Sequence of chain 1.A:
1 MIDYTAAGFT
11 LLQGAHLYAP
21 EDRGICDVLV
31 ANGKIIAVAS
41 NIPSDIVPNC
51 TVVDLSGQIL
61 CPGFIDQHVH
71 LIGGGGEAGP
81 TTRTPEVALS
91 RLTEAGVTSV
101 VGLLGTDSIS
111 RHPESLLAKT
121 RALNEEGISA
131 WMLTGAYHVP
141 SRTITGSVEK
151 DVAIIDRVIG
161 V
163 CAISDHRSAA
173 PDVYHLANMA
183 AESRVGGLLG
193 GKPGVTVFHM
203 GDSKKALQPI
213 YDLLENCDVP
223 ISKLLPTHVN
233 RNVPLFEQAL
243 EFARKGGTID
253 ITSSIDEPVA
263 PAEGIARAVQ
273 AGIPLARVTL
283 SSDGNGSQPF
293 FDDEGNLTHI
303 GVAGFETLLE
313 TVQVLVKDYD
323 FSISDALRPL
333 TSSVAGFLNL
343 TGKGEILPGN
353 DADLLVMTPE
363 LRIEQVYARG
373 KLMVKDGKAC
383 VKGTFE

This protein binds this small molecule.
Small molecule (SMILES): CC(C)C[C@H](C[P](=O)(O)[C@@H](N)CC(=O)O)C(=O)O

Binding-site contacts:
Ligand atom C2 contacts residue KCX162 of chain 1.A at 3.1 Å.
Ligand atom O2P contacts residue TYR137 of chain 1.A at 2.4 Å (h-bond).
Ligand atom O3 contacts residue PRO291 of chain 1.A at 3.7 Å.
Ligand atom C8 contacts residue SER289 of chain 1.A at 3.4 Å.
Ligand atom O2P contacts residue HIS230 of chain 1.A at 3.5 Å (h-bond).
Ligand atom C17 contacts residue PHE292 of chain 1.A at 3.7 Å (hydrophobic).
Ligand atom P contacts residue ZN1 of chain 1.C at 3.5 Å.
Ligand atom O3 contacts residue TYR137 of chain 1.A at 3.7 Å.
Ligand atom O1 contacts residue GLY105 of chain 1.A at 3.2 Å.
Ligand atom C16 contacts residue ARG233 of chain 1.A at 3.6 Å.
Ligand atom O1 contacts residue THR106 of chain 1.A at 2.8 Å (h-bond).
Ligand atom O2P contacts residue HIS201 of chain 1.A at 3.0 Å.
Ligand atom O2 contacts residue GLY74 of chain 1.A at 3.5 Å.
Ligand atom O1P contacts residue ASP285 of chain 1.A at 2.8 Å (salt-bridge).
Ligand atom O1P contacts residue HIS70 of chain 1.A at 3.4 Å (h-bond).
Ligand atom P contacts residue TYR137 of chain 1.A at 3.5 Å.
Ligand atom P contacts residue ASP285 of chain 1.A at 3.7 Å.
Ligand atom O1P contacts residue ZN1 of chain 1.D at 3.4 Å.
Ligand atom O1P contacts residue ZN1 of chain 1.C at 2.2 Å.
Ligand atom O2P contacts residue ZN1 of chain 1.D at 2.0 Å.
Ligand atom O4 contacts residue ARG233 of chain 1.A at 3.0 Å (salt-bridge).
Ligand atom P contacts residue KCX162 of chain 1.A at 3.6 Å.
Ligand atom C18 contacts residue ARG233 of chain 1.A at 3.7 Å.
Ligand atom C8 contacts residue ASP285 of chain 1.A at 3.1 Å.
Ligand atom N contacts residue SER289 of chain 1.A at 2.7 Å (h-bond).
Ligand atom O1P contacts residue KCX162 of chain 1.A at 3.0 Å (h-bond).
Ligand atom C3 contacts residue GLY75 of chain 1.A at 3.6 Å.
Ligand atom C18 contacts residue ILE257 of chain 1.A at 3.4 Å (hydrophobic).
Ligand atom P contacts residue ZN1 of chain 1.D at 3.3 Å.
Ligand atom O4 contacts residue ARG169 of chain 1.A at 3.2 Å (salt-bridge).
Ligand atom C5 contacts residue SER289 of chain 1.A at 3.8 Å.
Ligand atom C7 contacts residue ARG169 of chain 1.A at 3.4 Å.
Ligand atom O3 contacts residue ARG169 of chain 1.A at 2.9 Å (salt-bridge).
Ligand atom O2 contacts residue SER289 of chain 1.A at 3.4 Å (h-bond).
Ligand atom O1P contacts residue HIS230 of chain 1.A at 3.6 Å.
Ligand atom O2 contacts residue GLY75 of chain 1.A at 2.6 Å (h-bond).
Ligand atom C2 contacts residue HIS70 of chain 1.A at 3.3 Å.
Ligand atom O2P contacts residue KCX162 of chain 1.A at 3.5 Å (h-bond).
Ligand atom C1 contacts residue TYR137 of chain 1.A at 3.5 Å (hydrophobic).
Ligand atom O4 contacts residue HIS201 of chain 1.A at 3.3 Å.